Binding-site contacts:
Ligand atom P contacts residue GLY64 of chain 1.D at 3.8 Å.
Ligand atom OP1 contacts residue GLY64 of chain 1.D at 2.8 Å (h-bond).
Ligand atom O3' contacts residue VAL65 of chain 1.D at 4.0 Å.
Ligand atom O4' contacts residue ALA38 of chain 1.D at 3.4 Å.
Ligand atom OP1 contacts residue LEU62 of chain 1.D at 3.6 Å.
Ligand atom OP2 contacts residue LYS68 of chain 1.D at 3.1 Å (salt-bridge).
Ligand atom C6 contacts residue LYS35 of chain 1.D at 4.0 Å.
Ligand atom O5' contacts residue GLY66 of chain 1.D at 3.5 Å.
Ligand atom OP1 contacts residue LYS68 of chain 1.D at 2.7 Å (salt-bridge).
Ligand atom C5' contacts residue GLY66 of chain 1.D at 3.5 Å.
Ligand atom N3 contacts residue HIS34 of chain 1.D at 4.0 Å.
Ligand atom P contacts residue ILE69 of chain 1.D at 3.8 Å.
Ligand atom OP1 contacts residue THR67 of chain 1.D at 3.8 Å.
Ligand atom OP1 contacts residue ILE69 of chain 1.D at 2.9 Å (h-bond).
Ligand atom OP2 contacts residue LYS35 of chain 1.D at 3.7 Å.
Ligand atom C3' contacts residue GLY66 of chain 1.D at 3.9 Å.
Ligand atom O3' contacts residue ILE69 of chain 1.D at 3.6 Å.
Ligand atom P contacts residue VAL65 of chain 1.D at 3.9 Å.
Ligand atom OP2 contacts residue THR67 of chain 1.D at 3.8 Å.
Ligand atom OP1 contacts residue GLY66 of chain 1.D at 2.9 Å (h-bond).
Ligand atom C1' contacts residue ALA38 of chain 1.D at 3.7 Å (hydrophobic).
Ligand atom C5' contacts residue GLY64 of chain 1.D at 3.3 Å.
Ligand atom OP1 contacts residue VAL65 of chain 1.D at 3.4 Å (h-bond).
Ligand atom O2 contacts residue ALA38 of chain 1.D at 3.6 Å.
Ligand atom OP3 contacts residue LYS35 of chain 1.D at 2.8 Å (salt-bridge).
Ligand atom P contacts residue GLY66 of chain 1.D at 3.7 Å.
Ligand atom O5' contacts residue LYS35 of chain 1.D at 3.8 Å.
Ligand atom C5' contacts residue TYR39 of chain 1.D at 3.5 Å (hydrophobic).
Ligand atom O3' contacts residue GLY64 of chain 1.D at 3.5 Å.
Ligand atom OP1 contacts residue NA1 of chain 1.F at 2.7 Å (h-bond).
Ligand atom C4' contacts residue GLY64 of chain 1.D at 3.5 Å.
Ligand atom OP2 contacts residue GLY66 of chain 1.D at 3.6 Å.
Ligand atom OP2 contacts residue VAL65 of chain 1.D at 3.7 Å.
Ligand atom OP1 contacts residue PRO63 of chain 1.D at 3.6 Å.
Ligand atom P contacts residue NA1 of chain 1.F at 3.8 Å.
Ligand atom O4 contacts residue HIS34 of chain 1.D at 4.0 Å.
Ligand atom P contacts residue LYS35 of chain 1.D at 3.8 Å.
Ligand atom P contacts residue LYS68 of chain 1.D at 3.6 Å.
Ligand atom C3' contacts residue LYS68 of chain 1.D at 4.0 Å.
Ligand atom C7 contacts residue LYS35 of chain 1.D at 3.9 Å.

The protein below binds the small molecule below.
Small molecule (SMILES): Cc1cn([C@H]2C[C@H](O[P](=O)(O)OC[C@H]3O[C@@H](n4cc(C)c(=O)[nH]c4=O)C[C@@H]3O[P](=O)(O)OC[C@H]3O[C@@H](n4ccc(N)nc4=O)C[C@@H]3O[P](=O)(O)OC[C@H]3O[C@@H](n4cnc5c(=O)nc(N)[nH]c54)C[C@@H]3O[P](=O)(O)OC[C@H]3O[C@@H](n4cnc5c(=O)nc(N)[nH]c54)C[C@@H]3O)[C@@H](COP(=O)(O)O)O2)c(=O)[nH]c1=O

Sequence of chain 1.D:
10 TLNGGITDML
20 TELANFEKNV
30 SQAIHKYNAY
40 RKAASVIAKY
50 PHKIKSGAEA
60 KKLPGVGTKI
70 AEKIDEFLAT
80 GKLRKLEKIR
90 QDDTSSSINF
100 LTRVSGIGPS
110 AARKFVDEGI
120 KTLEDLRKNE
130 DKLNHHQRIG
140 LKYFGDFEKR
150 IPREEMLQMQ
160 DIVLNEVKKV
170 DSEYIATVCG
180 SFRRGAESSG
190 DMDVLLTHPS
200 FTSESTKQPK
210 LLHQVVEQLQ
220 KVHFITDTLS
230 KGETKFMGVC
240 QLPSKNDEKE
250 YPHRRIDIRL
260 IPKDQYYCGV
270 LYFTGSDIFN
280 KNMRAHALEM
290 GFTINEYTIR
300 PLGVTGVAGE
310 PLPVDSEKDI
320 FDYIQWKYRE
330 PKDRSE